Sequence of chain 1.D:
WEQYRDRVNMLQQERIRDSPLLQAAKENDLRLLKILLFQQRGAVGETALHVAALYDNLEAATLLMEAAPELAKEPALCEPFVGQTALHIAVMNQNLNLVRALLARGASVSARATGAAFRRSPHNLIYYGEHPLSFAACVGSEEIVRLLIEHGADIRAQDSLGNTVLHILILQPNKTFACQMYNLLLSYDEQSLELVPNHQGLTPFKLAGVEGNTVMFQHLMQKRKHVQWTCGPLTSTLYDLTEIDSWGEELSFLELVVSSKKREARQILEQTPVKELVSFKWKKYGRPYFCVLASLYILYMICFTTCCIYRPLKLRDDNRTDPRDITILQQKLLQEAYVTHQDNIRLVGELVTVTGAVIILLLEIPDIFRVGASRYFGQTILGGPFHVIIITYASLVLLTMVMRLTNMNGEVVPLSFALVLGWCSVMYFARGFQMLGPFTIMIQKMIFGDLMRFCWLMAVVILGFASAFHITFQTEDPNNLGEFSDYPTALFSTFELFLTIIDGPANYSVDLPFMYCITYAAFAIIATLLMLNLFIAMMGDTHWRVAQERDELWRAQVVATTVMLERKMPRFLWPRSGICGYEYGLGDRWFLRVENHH

Binding-site contacts:
Ligand atom C28 contacts residue MET491 of chain 1.C at 4.4 Å (hydrophobic).
Ligand atom N19 contacts residue ILE564 of chain 1.D at 3.6 Å.
Ligand atom C23 contacts residue MET491 of chain 1.C at 3.8 Å (hydrophobic).
Ligand atom C22 contacts residue CYS494 of chain 1.C at 3.7 Å (hydrophobic).
Ligand atom C24 contacts residue MET491 of chain 1.C at 4.0 Å (hydrophobic).
Ligand atom C22 contacts residue MET491 of chain 1.C at 3.5 Å (hydrophobic).
Ligand atom S21 contacts residue MET491 of chain 1.C at 3.9 Å.
Ligand atom C30 contacts residue MET491 of chain 1.C at 4.5 Å (hydrophobic).
Ligand atom C02 contacts residue ILE564 of chain 1.D at 4.2 Å (hydrophobic).
Ligand atom C01 contacts residue ILE565 of chain 1.D at 4.3 Å (hydrophobic).
Ligand atom C20 contacts residue ILE564 of chain 1.D at 4.4 Å (hydrophobic).
Ligand atom C23 contacts residue CYS494 of chain 1.C at 4.3 Å (hydrophobic).
Ligand atom S21 contacts residue LEU490 of chain 1.C at 3.8 Å.
Ligand atom C04 contacts residue ILE564 of chain 1.D at 4.0 Å (hydrophobic).
Ligand atom C18 contacts residue ILE564 of chain 1.D at 4.1 Å (hydrophobic).
Ligand atom C29 contacts residue MET491 of chain 1.C at 3.6 Å (hydrophobic).
Ligand atom O05 contacts residue ILE564 of chain 1.D at 3.3 Å.
Ligand atom O03 contacts residue ILE564 of chain 1.D at 3.8 Å.
Ligand atom S21 contacts residue CYS494 of chain 1.C at 3.7 Å.
Ligand atom C01 contacts residue ILE564 of chain 1.D at 4.2 Å (hydrophobic).

A protein and the small-molecule ligand that binds it are described below.
Small molecule (SMILES): C[C@H](OC(=O)C[C@@H]1Sc2ccccc2NC1=O)c1nc2scc(-c3ccccc3)c2c(=O)[nH]1

Sequence of chain 1.C:
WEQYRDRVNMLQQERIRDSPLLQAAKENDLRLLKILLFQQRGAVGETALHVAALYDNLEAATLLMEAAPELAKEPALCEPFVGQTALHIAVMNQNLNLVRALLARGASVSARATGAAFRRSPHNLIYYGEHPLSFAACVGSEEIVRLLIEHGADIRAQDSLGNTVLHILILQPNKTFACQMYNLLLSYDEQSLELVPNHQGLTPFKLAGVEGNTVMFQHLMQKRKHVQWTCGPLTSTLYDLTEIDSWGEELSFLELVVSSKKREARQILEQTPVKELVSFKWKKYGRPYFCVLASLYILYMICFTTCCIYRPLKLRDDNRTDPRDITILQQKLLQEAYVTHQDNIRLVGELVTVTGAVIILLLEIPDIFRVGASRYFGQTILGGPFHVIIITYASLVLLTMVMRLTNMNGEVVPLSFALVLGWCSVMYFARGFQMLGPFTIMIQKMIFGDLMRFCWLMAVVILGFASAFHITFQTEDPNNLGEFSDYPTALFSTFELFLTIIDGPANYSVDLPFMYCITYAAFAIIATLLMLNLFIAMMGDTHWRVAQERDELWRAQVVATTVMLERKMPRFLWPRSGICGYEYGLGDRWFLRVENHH